Sequence of chain 1.C:
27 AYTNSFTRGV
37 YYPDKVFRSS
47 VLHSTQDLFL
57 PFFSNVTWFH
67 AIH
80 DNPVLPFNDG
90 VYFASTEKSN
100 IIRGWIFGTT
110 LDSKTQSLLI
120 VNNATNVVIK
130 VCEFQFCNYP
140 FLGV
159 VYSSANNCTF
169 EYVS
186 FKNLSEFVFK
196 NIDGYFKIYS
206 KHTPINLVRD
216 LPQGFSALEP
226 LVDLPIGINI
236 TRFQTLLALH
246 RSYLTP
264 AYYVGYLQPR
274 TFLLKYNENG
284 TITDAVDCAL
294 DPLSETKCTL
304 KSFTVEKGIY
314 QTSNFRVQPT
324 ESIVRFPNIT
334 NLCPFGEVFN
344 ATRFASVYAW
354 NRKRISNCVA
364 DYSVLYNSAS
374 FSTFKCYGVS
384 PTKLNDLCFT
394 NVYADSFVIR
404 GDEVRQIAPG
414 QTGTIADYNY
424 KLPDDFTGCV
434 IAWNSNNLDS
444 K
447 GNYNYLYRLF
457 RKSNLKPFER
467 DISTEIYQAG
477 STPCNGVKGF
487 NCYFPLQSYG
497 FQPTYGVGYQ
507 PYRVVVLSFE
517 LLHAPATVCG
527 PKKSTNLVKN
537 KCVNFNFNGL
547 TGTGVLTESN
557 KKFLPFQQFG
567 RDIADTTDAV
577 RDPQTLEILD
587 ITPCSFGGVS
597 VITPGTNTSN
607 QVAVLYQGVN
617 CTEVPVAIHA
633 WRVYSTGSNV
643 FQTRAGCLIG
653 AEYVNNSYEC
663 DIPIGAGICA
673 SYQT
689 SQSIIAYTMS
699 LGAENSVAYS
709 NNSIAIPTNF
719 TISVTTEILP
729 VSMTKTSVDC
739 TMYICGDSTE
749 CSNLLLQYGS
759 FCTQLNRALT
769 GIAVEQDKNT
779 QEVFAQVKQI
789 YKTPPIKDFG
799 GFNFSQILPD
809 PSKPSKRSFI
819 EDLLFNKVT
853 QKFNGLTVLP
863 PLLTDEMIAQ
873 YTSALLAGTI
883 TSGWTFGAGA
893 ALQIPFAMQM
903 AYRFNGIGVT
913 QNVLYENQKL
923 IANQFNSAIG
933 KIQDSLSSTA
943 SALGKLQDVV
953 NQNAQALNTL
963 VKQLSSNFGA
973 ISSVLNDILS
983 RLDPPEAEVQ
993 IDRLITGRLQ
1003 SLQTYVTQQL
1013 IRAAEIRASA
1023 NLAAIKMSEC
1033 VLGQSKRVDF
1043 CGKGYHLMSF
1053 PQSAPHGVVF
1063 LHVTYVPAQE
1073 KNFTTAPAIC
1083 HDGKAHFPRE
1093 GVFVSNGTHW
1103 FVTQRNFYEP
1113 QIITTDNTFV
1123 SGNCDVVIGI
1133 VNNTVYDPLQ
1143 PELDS

Binding-site contacts:
Ligand atom C4 contacts residue ASN657 of chain 1.C at 4.2 Å.
Ligand atom C2 contacts residue ASN657 of chain 1.C at 2.5 Å.
Ligand atom C1 contacts residue ASN657 of chain 1.C at 1.6 Å.
Ligand atom O7 contacts residue ASN657 of chain 1.C at 3.0 Å (h-bond).
Ligand atom C3 contacts residue ASN657 of chain 1.C at 3.9 Å.
Ligand atom C5 contacts residue ASN657 of chain 1.C at 3.6 Å.
Ligand atom O5 contacts residue ASN657 of chain 1.C at 2.3 Å (h-bond).
Ligand atom N2 contacts residue ASN657 of chain 1.C at 3.1 Å (h-bond).
Ligand atom C7 contacts residue ASN657 of chain 1.C at 3.3 Å.

A protein and the small-molecule ligand that binds it are described below.
Small molecule (SMILES): CC(=O)N[C@@H]1[C@@H](O)[C@H](O)[C@@H](CO)O[C@H]1O